Binding-site contacts:
Ligand atom C8 contacts residue LEU100 of chain 1.A at 3.6 Å (hydrophobic).
Ligand atom O4P contacts residue PHE212 of chain 1.A at 3.6 Å.
Ligand atom P contacts residue GLY213 of chain 1.A at 3.8 Å.
Ligand atom O3P contacts residue GLY184 of chain 1.A at 2.9 Å (h-bond).
Ligand atom C8 contacts residue THR183 of chain 1.A at 3.5 Å.
Ligand atom C4 contacts residue TYR175 of chain 1.A at 3.5 Å (hydrophobic).
Ligand atom C7 contacts residue ALA59 of chain 1.A at 3.9 Å (hydrophobic).
Ligand atom O2P contacts residue GLY213 of chain 1.A at 3.9 Å.
Ligand atom O1P contacts residue ILE64 of chain 1.A at 3.6 Å.
Ligand atom O2P contacts residue SER233 of chain 1.A at 3.8 Å.
Ligand atom O4P contacts residue THR183 of chain 1.A at 3.6 Å.
Ligand atom O1P contacts residue THR183 of chain 1.A at 3.4 Å.
Ligand atom C2 contacts residue THR183 of chain 1.A at 3.7 Å.
Ligand atom O2P contacts residue SER235 of chain 1.A at 3.4 Å (h-bond).
Ligand atom C3 contacts residue THR183 of chain 1.A at 3.8 Å.
Ligand atom O3P contacts residue GLY213 of chain 1.A at 2.7 Å (h-bond).
Ligand atom C2' contacts residue TYR175 of chain 1.A at 3.3 Å (hydrophobic).
Ligand atom C1' contacts residue THR183 of chain 1.A at 3.8 Å.
Ligand atom O1P contacts residue GLY234 of chain 1.A at 3.7 Å.
Ligand atom O2P contacts residue GLY234 of chain 1.A at 2.9 Å (h-bond).
Ligand atom C6 contacts residue ALA59 of chain 1.A at 3.8 Å (hydrophobic).
Ligand atom N1 contacts residue THR183 of chain 1.A at 3.5 Å.
Ligand atom C5 contacts residue LEU100 of chain 1.A at 3.9 Å (hydrophobic).
Ligand atom C4 contacts residue LEU100 of chain 1.A at 3.8 Å (hydrophobic).
Ligand atom P contacts residue SER235 of chain 1.A at 3.6 Å.
Ligand atom O1P contacts residue SER235 of chain 1.A at 2.6 Å (h-bond).
Ligand atom O3P contacts residue THR183 of chain 1.A at 3.7 Å.
Ligand atom O3P contacts residue PHE212 of chain 1.A at 3.2 Å.
Ligand atom N1 contacts residue LEU100 of chain 1.A at 3.8 Å.
Ligand atom P contacts residue GLY184 of chain 1.A at 3.8 Å.
Ligand atom C4 contacts residue PHE212 of chain 1.A at 3.7 Å (hydrophobic).
Ligand atom C2 contacts residue PHE22 of chain 1.A at 3.6 Å (hydrophobic).
Ligand atom C2 contacts residue ASP60 of chain 1.A at 3.8 Å.
Ligand atom N1 contacts residue ASP60 of chain 1.A at 2.9 Å (salt-bridge).
Ligand atom C5 contacts residue PHE212 of chain 1.A at 3.7 Å (hydrophobic).
Ligand atom O1P contacts residue GLY184 of chain 1.A at 3.7 Å.
Ligand atom C8 contacts residue ASP60 of chain 1.A at 3.6 Å.
Ligand atom C9 contacts residue THR183 of chain 1.A at 3.7 Å.
Ligand atom C9 contacts residue LEU100 of chain 1.A at 3.7 Å (hydrophobic).
Ligand atom C7 contacts residue LEU100 of chain 1.A at 3.9 Å (hydrophobic).

Sequence of chain 1.A:
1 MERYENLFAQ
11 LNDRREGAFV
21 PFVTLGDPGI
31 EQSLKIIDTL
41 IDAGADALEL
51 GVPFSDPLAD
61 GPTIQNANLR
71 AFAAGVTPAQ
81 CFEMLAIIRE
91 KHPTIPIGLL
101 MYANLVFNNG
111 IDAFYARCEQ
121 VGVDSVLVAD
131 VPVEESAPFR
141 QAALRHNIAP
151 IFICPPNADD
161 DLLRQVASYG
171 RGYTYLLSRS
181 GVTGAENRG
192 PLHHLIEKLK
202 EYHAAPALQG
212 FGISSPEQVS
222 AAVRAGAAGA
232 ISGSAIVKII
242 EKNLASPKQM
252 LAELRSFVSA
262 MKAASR

A protein and the small-molecule ligand that binds it are described below.
Small molecule (SMILES): O=P(O)(O)OCCCc1c[nH]c2ccccc12